Binding-site contacts:
Ligand atom C32 contacts residue GLN265 of chain 2.A at 3.7 Å.
Ligand atom C12 contacts residue PHE353 of chain 2.A at 3.4 Å (hydrophobic).
Ligand atom O24 contacts residue HIS280 of chain 2.A at 2.9 Å (h-bond).
Ligand atom O7 contacts residue CO1 of chain 2.B at 2.2 Å.
Ligand atom C15 contacts residue PHE353 of chain 2.A at 3.3 Å (hydrophobic).
Ligand atom O7 contacts residue PHE391 of chain 2.A at 3.6 Å.
Ligand atom C14 contacts residue PHE353 of chain 2.A at 3.2 Å (hydrophobic).
Ligand atom O20 contacts residue PHE364 of chain 2.A at 3.8 Å.
Ligand atom C23 contacts residue HIS280 of chain 2.A at 3.5 Å.
Ligand atom O24 contacts residue PHE353 of chain 2.A at 3.7 Å.
Ligand atom O24 contacts residue GLU366 of chain 2.A at 3.0 Å (salt-bridge).
Ligand atom C13 contacts residue PHE396 of chain 2.A at 3.5 Å (hydrophobic).
Ligand atom O8 contacts residue PHE396 of chain 2.A at 3.6 Å.
Ligand atom C19 contacts residue PHE396 of chain 2.A at 3.8 Å (hydrophobic).
Ligand atom C11 contacts residue PHE353 of chain 2.A at 3.4 Å (hydrophobic).
Ligand atom C9 contacts residue PHE391 of chain 2.A at 3.7 Å (hydrophobic).
Ligand atom C23 contacts residue PHE353 of chain 2.A at 3.8 Å (hydrophobic).
Ligand atom C2 contacts residue ASN254 of chain 2.A at 3.3 Å.
Ligand atom O24 contacts residue PHE391 of chain 2.A at 3.7 Å.
Ligand atom C5 contacts residue CO1 of chain 2.B at 3.6 Å.
Ligand atom C13 contacts residue PHE353 of chain 2.A at 3.3 Å (hydrophobic).
Ligand atom C6 contacts residue CO1 of chain 2.B at 3.3 Å.
Ligand atom C22 contacts residue LEU399 of chain 2.A at 3.8 Å (hydrophobic).
Ligand atom C31 contacts residue GLN265 of chain 2.A at 3.8 Å.
Ligand atom O24 contacts residue CO1 of chain 2.B at 2.0 Å.
Ligand atom C2 contacts residue SER239 of chain 2.A at 3.2 Å.
Ligand atom C10 contacts residue PHE353 of chain 2.A at 3.4 Å (hydrophobic).
Ligand atom C12 contacts residue PHE396 of chain 2.A at 3.8 Å (hydrophobic).
Ligand atom C11 contacts residue PHE391 of chain 2.A at 3.3 Å (hydrophobic).
Ligand atom C5 contacts residue HIS280 of chain 2.A at 3.7 Å.
Ligand atom C6 contacts residue PHE391 of chain 2.A at 3.7 Å (hydrophobic).
Ligand atom C12 contacts residue GLY392 of chain 2.A at 3.8 Å.
Ligand atom O7 contacts residue HIS280 of chain 2.A at 3.3 Å (h-bond).
Ligand atom N17 contacts residue PHE396 of chain 2.A at 3.7 Å.
Ligand atom C3 contacts residue SER239 of chain 2.A at 3.3 Å.
Ligand atom C9 contacts residue HIS280 of chain 2.A at 3.6 Å.
Ligand atom O7 contacts residue HIS198 of chain 2.A at 3.2 Å (h-bond).
Ligand atom C9 contacts residue CO1 of chain 2.B at 3.0 Å.
Ligand atom C1 contacts residue PHE391 of chain 2.A at 3.7 Å (hydrophobic).
Ligand atom N17 contacts residue PHE353 of chain 2.A at 3.6 Å.

Sequence of chain 2.A:
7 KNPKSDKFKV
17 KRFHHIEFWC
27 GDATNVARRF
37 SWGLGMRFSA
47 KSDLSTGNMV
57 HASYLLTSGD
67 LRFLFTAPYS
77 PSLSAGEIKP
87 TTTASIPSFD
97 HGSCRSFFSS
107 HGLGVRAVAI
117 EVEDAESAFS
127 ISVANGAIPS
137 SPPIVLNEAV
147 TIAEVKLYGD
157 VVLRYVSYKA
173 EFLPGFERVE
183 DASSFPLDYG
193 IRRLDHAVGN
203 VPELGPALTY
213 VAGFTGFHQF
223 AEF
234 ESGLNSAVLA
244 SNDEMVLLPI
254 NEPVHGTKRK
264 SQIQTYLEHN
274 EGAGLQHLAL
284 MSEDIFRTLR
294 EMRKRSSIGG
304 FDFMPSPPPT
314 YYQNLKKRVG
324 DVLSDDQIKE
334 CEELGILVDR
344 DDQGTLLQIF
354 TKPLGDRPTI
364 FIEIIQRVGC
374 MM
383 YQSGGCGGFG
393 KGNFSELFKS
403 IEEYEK

This small molecule binds to this protein.
Small molecule (SMILES): Cc1c(C(=O)C2=C(O)CCCC2=O)ccc2c1c(=O)n(CCc1ccccc1)c(=O)n2C